The small molecule below binds the protein below.
Small molecule (SMILES): Nc1ncnc2c1ncn2[C@@H]1O[C@H](CO[P](=O)(O)O[P](=O)(O)NP(=O)(O)O)[C@@H](O)[C@H]1O

Sequence of chain 1.A:
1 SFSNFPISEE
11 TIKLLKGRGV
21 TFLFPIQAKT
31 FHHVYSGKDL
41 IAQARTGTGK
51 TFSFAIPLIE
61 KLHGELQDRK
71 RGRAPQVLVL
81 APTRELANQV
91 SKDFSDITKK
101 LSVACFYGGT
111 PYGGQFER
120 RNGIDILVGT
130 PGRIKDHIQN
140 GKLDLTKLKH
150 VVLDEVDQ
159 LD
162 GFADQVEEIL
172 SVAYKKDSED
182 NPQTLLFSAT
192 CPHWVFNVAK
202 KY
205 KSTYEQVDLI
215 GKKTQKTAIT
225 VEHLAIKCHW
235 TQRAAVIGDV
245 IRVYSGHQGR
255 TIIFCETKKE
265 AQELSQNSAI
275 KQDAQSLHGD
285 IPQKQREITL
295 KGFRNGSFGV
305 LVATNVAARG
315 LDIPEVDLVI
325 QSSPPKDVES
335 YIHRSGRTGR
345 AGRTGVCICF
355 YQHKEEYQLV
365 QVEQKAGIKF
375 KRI

Binding-site contacts:
Ligand atom O1G contacts residue MG1 of chain 1.F at 1.9 Å.
Ligand atom N3 contacts residue PHE24 of chain 1.A at 3.6 Å.
Ligand atom O4' contacts residue ALA345 of chain 1.A at 3.4 Å.
Ligand atom PB contacts residue MG1 of chain 1.F at 3.3 Å.
Ligand atom O1B contacts residue LYS50 of chain 1.A at 2.7 Å (salt-bridge).
Ligand atom C4 contacts residue PHE24 of chain 1.A at 3.5 Å (hydrophobic).
Ligand atom O3A contacts residue GLY49 of chain 1.A at 3.2 Å (h-bond).
Ligand atom C6 contacts residue PHE24 of chain 1.A at 3.4 Å (hydrophobic).
Ligand atom C4' contacts residue ASP316 of chain 1.A at 3.4 Å.
Ligand atom O2G contacts residue ARG341 of chain 1.A at 2.7 Å (salt-bridge).
Ligand atom O3' contacts residue ASP316 of chain 1.A at 2.5 Å (salt-bridge).
Ligand atom C3' contacts residue ASP316 of chain 1.A at 3.2 Å.
Ligand atom N6 contacts residue GLN27 of chain 1.A at 3.1 Å (h-bond).
Ligand atom O2B contacts residue MG1 of chain 1.F at 2.0 Å.
Ligand atom O2B contacts residue LYS50 of chain 1.A at 3.6 Å.
Ligand atom O3A contacts residue ARG344 of chain 1.A at 3.4 Å (salt-bridge).
Ligand atom O1G contacts residue GLU154 of chain 1.A at 3.2 Å (salt-bridge).
Ligand atom N7 contacts residue GLN27 of chain 1.A at 2.9 Å (h-bond).
Ligand atom N6 contacts residue PHE22 of chain 1.A at 2.8 Å (h-bond).
Ligand atom PB contacts residue LYS50 of chain 1.A at 3.6 Å.
Ligand atom O1A contacts residue GLY49 of chain 1.A at 3.6 Å.
Ligand atom O3G contacts residue LYS50 of chain 1.A at 2.8 Å (salt-bridge).
Ligand atom O1G contacts residue GLY314 of chain 1.A at 3.3 Å.
Ligand atom C2 contacts residue PHE24 of chain 1.A at 3.5 Å (hydrophobic).
Ligand atom N1 contacts residue PHE24 of chain 1.A at 3.4 Å.
Ligand atom C5' contacts residue ASP316 of chain 1.A at 3.6 Å.
Ligand atom C2 contacts residue GLY19 of chain 1.A at 3.4 Å.
Ligand atom PG contacts residue ARG344 of chain 1.A at 3.6 Å.
Ligand atom N3B contacts residue ARG344 of chain 1.A at 2.8 Å (salt-bridge).
Ligand atom O1B contacts residue THR48 of chain 1.A at 3.5 Å (h-bond).
Ligand atom O1B contacts residue GLY49 of chain 1.A at 3.1 Å (h-bond).
Ligand atom PG contacts residue MG1 of chain 1.F at 3.2 Å.
Ligand atom O3G contacts residue THR46 of chain 1.A at 3.4 Å.
Ligand atom N6 contacts residue PHE24 of chain 1.A at 3.5 Å.
Ligand atom N3B contacts residue GLY47 of chain 1.A at 2.8 Å (h-bond).
Ligand atom O1A contacts residue THR51 of chain 1.A at 2.6 Å (h-bond).
Ligand atom O2A contacts residue ARG344 of chain 1.A at 2.9 Å (salt-bridge).
Ligand atom O2G contacts residue ARG344 of chain 1.A at 2.8 Å (salt-bridge).
Ligand atom N6 contacts residue VAL20 of chain 1.A at 3.4 Å.
Ligand atom C5 contacts residue PHE24 of chain 1.A at 3.5 Å (hydrophobic).